Binding-site contacts:
Ligand atom C4 contacts residue ILE284 of chain 2.A at 4.2 Å (hydrophobic).
Ligand atom O1 contacts residue ILE284 of chain 2.A at 3.0 Å.
Ligand atom N2 contacts residue GLY290 of chain 2.A at 3.9 Å.
Ligand atom C contacts residue LYS120 of chain 2.A at 3.7 Å.
Ligand atom C1 contacts residue TRP67 of chain 2.A at 4.1 Å (hydrophobic).
Ligand atom O1 contacts residue TRP68 of chain 2.A at 3.6 Å.
Ligand atom O1 contacts residue LYS120 of chain 2.A at 2.7 Å.
Ligand atom C5 contacts residue TRP67 of chain 2.A at 4.4 Å (hydrophobic).
Ligand atom N1 contacts residue TRP67 of chain 2.A at 3.8 Å.
Ligand atom N2 contacts residue TRP68 of chain 2.A at 3.9 Å.
Ligand atom C4 contacts residue LEU281 of chain 2.A at 3.9 Å (hydrophobic).
Ligand atom C1 contacts residue TRP68 of chain 2.A at 4.3 Å (hydrophobic).
Ligand atom N3 contacts residue GLY290 of chain 2.A at 3.4 Å (h-bond).
Ligand atom N2 contacts residue ILE291 of chain 2.A at 3.8 Å.
Ligand atom N3 contacts residue TRP283 of chain 2.A at 3.8 Å.
Ligand atom N2 contacts residue ILE284 of chain 2.A at 4.0 Å.
Ligand atom N2 contacts residue ASN285 of chain 2.A at 3.7 Å.
Ligand atom O1 contacts residue TRP283 of chain 2.A at 4.2 Å.
Ligand atom N1 contacts residue ARG652 of chain 1.A at 3.1 Å (salt-bridge).
Ligand atom N3 contacts residue ILE284 of chain 2.A at 3.7 Å.
Ligand atom C5 contacts residue LEU281 of chain 2.A at 4.2 Å (hydrophobic).
Ligand atom N3 contacts residue TRP68 of chain 2.A at 4.0 Å.
Ligand atom C contacts residue ILE284 of chain 2.A at 3.5 Å (hydrophobic).
Ligand atom C2 contacts residue ILE291 of chain 2.A at 3.7 Å (hydrophobic).
Ligand atom C contacts residue TRP68 of chain 2.A at 3.8 Å (hydrophobic).
Ligand atom C1 contacts residue ILE291 of chain 2.A at 4.4 Å (hydrophobic).
Ligand atom N3 contacts residue ASN285 of chain 2.A at 3.0 Å (h-bond).
Ligand atom C contacts residue ILE291 of chain 2.A at 4.3 Å (hydrophobic).
Ligand atom C4 contacts residue ARG652 of chain 1.A at 4.0 Å.
Ligand atom N3 contacts residue ILE291 of chain 2.A at 4.5 Å.
Ligand atom C5 contacts residue LYS120 of chain 2.A at 3.9 Å.
Ligand atom C contacts residue ASN285 of chain 2.A at 4.5 Å.
Ligand atom C3 contacts residue ARG652 of chain 1.A at 3.7 Å.
Ligand atom C3 contacts residue TRP67 of chain 2.A at 3.3 Å (hydrophobic).
Ligand atom C4 contacts residue TRP67 of chain 2.A at 4.3 Å (hydrophobic).
Ligand atom C1 contacts residue ILE284 of chain 2.A at 3.7 Å (hydrophobic).
Ligand atom C2 contacts residue TRP67 of chain 2.A at 3.5 Å (hydrophobic).
Ligand atom C5 contacts residue ILE284 of chain 2.A at 3.2 Å (hydrophobic).
Ligand atom C1 contacts residue LYS120 of chain 2.A at 4.2 Å.
Ligand atom O1 contacts residue GLY282 of chain 2.A at 4.2 Å.

Sequence of chain 2.A:
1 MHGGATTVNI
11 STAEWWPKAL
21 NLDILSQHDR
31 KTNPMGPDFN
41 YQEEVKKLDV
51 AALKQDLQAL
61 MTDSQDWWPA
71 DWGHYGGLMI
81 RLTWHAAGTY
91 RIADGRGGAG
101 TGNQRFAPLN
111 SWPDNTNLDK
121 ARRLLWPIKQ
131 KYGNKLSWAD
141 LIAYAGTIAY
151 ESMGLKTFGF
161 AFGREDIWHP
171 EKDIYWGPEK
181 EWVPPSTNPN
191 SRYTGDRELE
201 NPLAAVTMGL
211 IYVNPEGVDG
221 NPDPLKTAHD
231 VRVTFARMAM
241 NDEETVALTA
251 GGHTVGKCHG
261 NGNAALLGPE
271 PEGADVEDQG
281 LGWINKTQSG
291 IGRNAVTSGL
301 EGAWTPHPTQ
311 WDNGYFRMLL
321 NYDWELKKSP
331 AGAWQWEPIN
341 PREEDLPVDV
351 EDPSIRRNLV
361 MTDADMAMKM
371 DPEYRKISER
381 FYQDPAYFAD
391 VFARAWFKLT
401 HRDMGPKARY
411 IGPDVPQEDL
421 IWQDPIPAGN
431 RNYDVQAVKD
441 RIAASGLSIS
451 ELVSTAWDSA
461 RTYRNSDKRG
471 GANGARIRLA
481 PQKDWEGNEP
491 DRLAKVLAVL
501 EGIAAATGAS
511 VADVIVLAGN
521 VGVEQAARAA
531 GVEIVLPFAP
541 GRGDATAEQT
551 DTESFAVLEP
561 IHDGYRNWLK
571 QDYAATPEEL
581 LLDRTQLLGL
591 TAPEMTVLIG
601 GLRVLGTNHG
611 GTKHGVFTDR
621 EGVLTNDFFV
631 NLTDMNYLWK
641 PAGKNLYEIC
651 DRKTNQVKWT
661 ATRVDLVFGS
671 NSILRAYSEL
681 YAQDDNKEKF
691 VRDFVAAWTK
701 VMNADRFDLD

This small molecule binds to this protein.
Small molecule (SMILES): NNC(=O)c1ccncc1

Sequence of chain 1.A:
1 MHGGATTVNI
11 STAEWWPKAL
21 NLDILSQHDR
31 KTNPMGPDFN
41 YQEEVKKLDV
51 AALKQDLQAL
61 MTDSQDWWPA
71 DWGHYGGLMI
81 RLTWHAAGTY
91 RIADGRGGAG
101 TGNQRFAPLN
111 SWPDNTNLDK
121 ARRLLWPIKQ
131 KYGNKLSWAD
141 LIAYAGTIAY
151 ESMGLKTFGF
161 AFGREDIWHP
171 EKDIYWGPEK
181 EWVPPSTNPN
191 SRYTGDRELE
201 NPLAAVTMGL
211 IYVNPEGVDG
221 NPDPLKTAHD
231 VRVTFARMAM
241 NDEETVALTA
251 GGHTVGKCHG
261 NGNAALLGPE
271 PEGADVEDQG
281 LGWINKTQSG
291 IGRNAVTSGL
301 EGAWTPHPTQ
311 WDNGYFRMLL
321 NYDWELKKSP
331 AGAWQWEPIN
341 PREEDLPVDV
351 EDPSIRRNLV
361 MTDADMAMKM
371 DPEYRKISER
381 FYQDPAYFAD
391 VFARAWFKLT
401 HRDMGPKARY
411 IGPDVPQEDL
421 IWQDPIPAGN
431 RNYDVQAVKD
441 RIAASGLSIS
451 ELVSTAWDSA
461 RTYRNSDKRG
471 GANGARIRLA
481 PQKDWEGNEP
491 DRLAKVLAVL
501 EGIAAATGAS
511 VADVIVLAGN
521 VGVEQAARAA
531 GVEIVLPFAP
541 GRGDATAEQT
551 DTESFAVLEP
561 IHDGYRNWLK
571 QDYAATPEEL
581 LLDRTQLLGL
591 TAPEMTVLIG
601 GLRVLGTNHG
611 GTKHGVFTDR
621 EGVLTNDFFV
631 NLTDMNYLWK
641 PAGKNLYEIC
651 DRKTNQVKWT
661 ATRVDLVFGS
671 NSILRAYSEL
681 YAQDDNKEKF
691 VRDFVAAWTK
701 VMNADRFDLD